This protein binds this small molecule.
Small molecule (SMILES): CC(=O)N[C@@H]1[C@@H](O)[C@H](O)[C@@H](CO)O[C@H]1O

Sequence of chain 1.B:
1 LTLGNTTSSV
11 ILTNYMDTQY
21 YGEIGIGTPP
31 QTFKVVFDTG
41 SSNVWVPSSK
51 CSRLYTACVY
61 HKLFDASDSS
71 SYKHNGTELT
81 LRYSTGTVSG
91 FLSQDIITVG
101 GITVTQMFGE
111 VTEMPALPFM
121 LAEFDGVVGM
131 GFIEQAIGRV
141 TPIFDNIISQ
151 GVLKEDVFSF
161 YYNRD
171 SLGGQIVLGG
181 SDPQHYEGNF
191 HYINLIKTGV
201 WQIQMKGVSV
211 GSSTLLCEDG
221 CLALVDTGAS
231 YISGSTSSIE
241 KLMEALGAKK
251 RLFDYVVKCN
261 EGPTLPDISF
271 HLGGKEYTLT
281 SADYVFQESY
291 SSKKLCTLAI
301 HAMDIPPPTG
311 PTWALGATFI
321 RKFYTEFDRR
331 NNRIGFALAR

Binding-site contacts:
Ligand atom N2 contacts residue HIS74 of chain 1.B at 4.4 Å.
Ligand atom C5 contacts residue ASN75 of chain 1.B at 3.7 Å.
Ligand atom O5 contacts residue MET107 of chain 1.B at 3.9 Å.
Ligand atom O5 contacts residue ASN75 of chain 1.B at 2.4 Å (h-bond).
Ligand atom N2 contacts residue ASN75 of chain 1.B at 2.9 Å (h-bond).
Ligand atom O7 contacts residue HIS74 of chain 1.B at 3.5 Å (h-bond).
Ligand atom C4 contacts residue ASN75 of chain 1.B at 4.3 Å.
Ligand atom O7 contacts residue ASN75 of chain 1.B at 4.4 Å.
Ligand atom C2 contacts residue ASN75 of chain 1.B at 2.5 Å.
Ligand atom C7 contacts residue HIS74 of chain 1.B at 4.2 Å.
Ligand atom C1 contacts residue MET107 of chain 1.B at 4.1 Å (hydrophobic).
Ligand atom C7 contacts residue ASN75 of chain 1.B at 4.1 Å.
Ligand atom C3 contacts residue ASN75 of chain 1.B at 3.8 Å.
Ligand atom C1 contacts residue ASN75 of chain 1.B at 1.4 Å.